Binding-site contacts:
Ligand atom C2 contacts residue ASN148 of chain 1.F at 2.5 Å.
Ligand atom O6 contacts residue ALA147 of chain 1.F at 3.8 Å.
Ligand atom O7 contacts residue ASN148 of chain 1.F at 3.2 Å (h-bond).
Ligand atom O4 contacts residue PHE145 of chain 1.F at 4.1 Å.
Ligand atom C5 contacts residue ASN148 of chain 1.F at 3.6 Å.
Ligand atom C3 contacts residue ASN148 of chain 1.F at 3.8 Å.
Ligand atom O6 contacts residue ALA129 of chain 1.F at 4.5 Å.
Ligand atom C7 contacts residue ASN148 of chain 1.F at 3.3 Å.
Ligand atom C3 contacts residue PHE145 of chain 1.F at 4.2 Å (hydrophobic).
Ligand atom C4 contacts residue PHE145 of chain 1.F at 4.4 Å (hydrophobic).
Ligand atom C1 contacts residue PHE145 of chain 1.F at 3.6 Å (hydrophobic).
Ligand atom C6 contacts residue PHE145 of chain 1.F at 3.7 Å (hydrophobic).
Ligand atom C6 contacts residue ALA129 of chain 1.F at 3.6 Å (hydrophobic).
Ligand atom C4 contacts residue ASN148 of chain 1.F at 4.2 Å.
Ligand atom O5 contacts residue ASN148 of chain 1.F at 2.3 Å (h-bond).
Ligand atom O5 contacts residue ALA147 of chain 1.F at 4.0 Å.
Ligand atom C1 contacts residue THR150 of chain 1.F at 4.1 Å.
Ligand atom C5 contacts residue PHE145 of chain 1.F at 3.6 Å (hydrophobic).
Ligand atom C1 contacts residue ASN148 of chain 1.F at 1.4 Å.
Ligand atom N2 contacts residue ASN148 of chain 1.F at 3.0 Å (h-bond).
Ligand atom O5 contacts residue PHE145 of chain 1.F at 3.7 Å.
Ligand atom C6 contacts residue ALA147 of chain 1.F at 4.4 Å (hydrophobic).

Sequence of chain 1.F:
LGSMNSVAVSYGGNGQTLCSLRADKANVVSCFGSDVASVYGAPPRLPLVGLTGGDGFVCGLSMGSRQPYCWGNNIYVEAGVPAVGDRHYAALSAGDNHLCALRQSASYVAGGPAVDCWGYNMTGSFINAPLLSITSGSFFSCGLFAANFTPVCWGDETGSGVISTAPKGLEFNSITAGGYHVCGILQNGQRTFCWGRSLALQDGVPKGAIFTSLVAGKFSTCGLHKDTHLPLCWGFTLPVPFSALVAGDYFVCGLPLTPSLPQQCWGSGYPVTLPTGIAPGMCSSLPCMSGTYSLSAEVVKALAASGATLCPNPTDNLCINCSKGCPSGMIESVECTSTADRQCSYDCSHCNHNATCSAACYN

A protein and the small-molecule ligand that binds it are described below.
Small molecule (SMILES): CC(=O)N[C@@H]1[C@@H](O)[C@H](O)[C@@H](CO)O[C@H]1O